Binding-site contacts:
Ligand atom N2 contacts residue HIS686 of chain 1.J at 3.7 Å.
Ligand atom N7 contacts residue ASN692 of chain 1.J at 4.0 Å.
Ligand atom O1G contacts residue SER484 of chain 1.J at 3.8 Å.
Ligand atom O2' contacts residue MG1 of chain 1.EA at 3.5 Å.
Ligand atom C6 contacts residue PHE478 of chain 1.J at 3.9 Å (hydrophobic).
Ligand atom O2G contacts residue LYS483 of chain 1.J at 4.1 Å.
Ligand atom C2 contacts residue PHE478 of chain 1.J at 3.6 Å (hydrophobic).
Ligand atom C6 contacts residue GLU653 of chain 1.J at 3.7 Å.
Ligand atom N2 contacts residue SER687 of chain 1.J at 2.1 Å (h-bond).
Ligand atom O2' contacts residue PHE478 of chain 1.J at 3.6 Å (h-bond).
Ligand atom O3A contacts residue ARG459 of chain 1.J at 3.6 Å (salt-bridge).
Ligand atom C6 contacts residue PRO693 of chain 1.J at 3.8 Å (hydrophobic).
Ligand atom N1 contacts residue PHE478 of chain 1.J at 3.9 Å.
Ligand atom O2A contacts residue LYS476 of chain 1.J at 2.4 Å (salt-bridge).
Ligand atom C3' contacts residue MG1 of chain 1.EA at 3.8 Å.
Ligand atom PA contacts residue LYS476 of chain 1.J at 3.6 Å.
Ligand atom O3A contacts residue LYS476 of chain 1.J at 3.9 Å.
Ligand atom N1 contacts residue SER687 of chain 1.J at 3.3 Å (h-bond).
Ligand atom N2 contacts residue ASN692 of chain 1.J at 3.8 Å.
Ligand atom O2G contacts residue SER484 of chain 1.J at 3.5 Å (h-bond).
Ligand atom O6 contacts residue GLU653 of chain 1.J at 2.5 Å (salt-bridge).
Ligand atom O2B contacts residue LYS476 of chain 1.J at 2.6 Å (salt-bridge).
Ligand atom C5 contacts residue PHE478 of chain 1.J at 3.6 Å (hydrophobic).
Ligand atom N1 contacts residue ASN692 of chain 1.J at 3.7 Å.
Ligand atom O6 contacts residue PRO693 of chain 1.J at 3.2 Å.
Ligand atom C2 contacts residue SER687 of chain 1.J at 3.1 Å.
Ligand atom C4 contacts residue PHE478 of chain 1.J at 3.3 Å (hydrophobic).
Ligand atom N9 contacts residue PHE478 of chain 1.J at 3.9 Å.
Ligand atom N3 contacts residue ASN692 of chain 1.J at 3.9 Å.
Ligand atom C3' contacts residue ASP609 of chain 1.J at 4.0 Å.
Ligand atom C2 contacts residue ASN692 of chain 1.J at 3.6 Å.
Ligand atom O2' contacts residue HIS686 of chain 1.J at 3.9 Å.
Ligand atom C6 contacts residue ASN692 of chain 1.J at 3.5 Å.
Ligand atom O2A contacts residue GLY482 of chain 1.J at 4.0 Å.
Ligand atom C4 contacts residue ASN692 of chain 1.J at 3.7 Å.
Ligand atom N3 contacts residue PHE478 of chain 1.J at 3.4 Å.
Ligand atom PB contacts residue LYS476 of chain 1.J at 3.8 Å.
Ligand atom O1A contacts residue LYS483 of chain 1.J at 4.0 Å.
Ligand atom N7 contacts residue PHE478 of chain 1.J at 4.1 Å.
Ligand atom C5 contacts residue ASN692 of chain 1.J at 3.5 Å.

A protein and the small-molecule ligand that binds it are described below.
Small molecule (SMILES): Nc1nc2c(ncn2[C@@H]2O[C@H](CO[P](=O)(O)O[P](=O)(O)OP(=O)(O)O)C[C@H]2O)c(=O)[nH]1

Sequence of chain 1.J:
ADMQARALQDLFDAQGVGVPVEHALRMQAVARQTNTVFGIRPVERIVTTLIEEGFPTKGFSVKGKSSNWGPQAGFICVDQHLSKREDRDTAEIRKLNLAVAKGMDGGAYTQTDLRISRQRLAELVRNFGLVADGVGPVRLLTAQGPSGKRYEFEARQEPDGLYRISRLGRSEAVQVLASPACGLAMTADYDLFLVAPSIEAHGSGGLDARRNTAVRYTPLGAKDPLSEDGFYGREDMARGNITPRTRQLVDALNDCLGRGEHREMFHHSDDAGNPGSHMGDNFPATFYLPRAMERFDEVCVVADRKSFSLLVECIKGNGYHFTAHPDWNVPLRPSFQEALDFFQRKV